This protein binds this small molecule.
Small molecule (SMILES): O=C(O)c1cccnc1

Binding-site contacts:
Ligand atom N contacts residue ILE180 of chain 1.A at 3.8 Å.
Ligand atom C5 contacts residue VAL72 of chain 1.A at 3.5 Å (hydrophobic).
Ligand atom C6 contacts residue ILE180 of chain 1.A at 4.0 Å (hydrophobic).
Ligand atom O1 contacts residue ASP181 of chain 1.A at 3.1 Å (salt-bridge).
Ligand atom C3 contacts residue ILE180 of chain 1.A at 3.5 Å (hydrophobic).
Ligand atom C1 contacts residue ILE180 of chain 1.A at 3.6 Å (hydrophobic).
Ligand atom O1 contacts residue ILE101 of chain 1.A at 4.2 Å.
Ligand atom C5 contacts residue VAL59 of chain 1.A at 4.4 Å (hydrophobic).
Ligand atom C2 contacts residue ILE180 of chain 1.A at 3.8 Å (hydrophobic).
Ligand atom C1 contacts residue ILE101 of chain 1.A at 3.8 Å (hydrophobic).
Ligand atom C2 contacts residue LYS74 of chain 1.A at 4.5 Å.
Ligand atom O2 contacts residue ASP181 of chain 1.A at 3.5 Å.
Ligand atom C5 contacts residue ILE180 of chain 1.A at 4.3 Å (hydrophobic).
Ligand atom O1 contacts residue PHE119 of chain 1.A at 3.4 Å.
Ligand atom N contacts residue VAL72 of chain 1.A at 3.9 Å.
Ligand atom C3 contacts residue VAL59 of chain 1.A at 4.0 Å (hydrophobic).
Ligand atom C4 contacts residue VAL72 of chain 1.A at 4.0 Å (hydrophobic).
Ligand atom N contacts residue PHE119 of chain 1.A at 4.2 Å.
Ligand atom C4 contacts residue ILE180 of chain 1.A at 3.8 Å (hydrophobic).
Ligand atom N contacts residue ILE101 of chain 1.A at 3.7 Å.
Ligand atom C4 contacts residue VAL59 of chain 1.A at 3.6 Å (hydrophobic).
Ligand atom C6 contacts residue PHE119 of chain 1.A at 4.1 Å (hydrophobic).
Ligand atom O2 contacts residue LYS74 of chain 1.A at 3.1 Å.
Ligand atom O1 contacts residue ILE180 of chain 1.A at 4.0 Å.
Ligand atom C2 contacts residue PHE119 of chain 1.A at 4.3 Å (hydrophobic).
Ligand atom O1 contacts residue GLU87 of chain 1.A at 4.4 Å.
Ligand atom C1 contacts residue PHE119 of chain 1.A at 3.8 Å (hydrophobic).
Ligand atom C6 contacts residue ASP181 of chain 1.A at 3.4 Å.
Ligand atom O1 contacts residue LYS74 of chain 1.A at 4.0 Å.
Ligand atom C2 contacts residue ASP181 of chain 1.A at 4.3 Å.
Ligand atom C6 contacts residue LYS74 of chain 1.A at 3.6 Å.

Sequence of chain 1.A:
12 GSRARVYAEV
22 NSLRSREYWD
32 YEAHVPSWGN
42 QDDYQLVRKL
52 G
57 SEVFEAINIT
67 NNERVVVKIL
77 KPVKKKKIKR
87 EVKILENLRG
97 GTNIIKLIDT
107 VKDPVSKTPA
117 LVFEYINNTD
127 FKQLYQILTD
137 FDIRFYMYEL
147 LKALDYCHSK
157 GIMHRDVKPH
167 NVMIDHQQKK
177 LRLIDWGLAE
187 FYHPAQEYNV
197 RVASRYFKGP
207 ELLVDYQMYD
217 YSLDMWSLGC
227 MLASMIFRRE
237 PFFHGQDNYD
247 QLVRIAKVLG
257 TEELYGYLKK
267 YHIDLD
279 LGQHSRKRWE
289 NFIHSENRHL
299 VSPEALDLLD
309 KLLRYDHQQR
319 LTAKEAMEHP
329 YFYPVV